Sequence of chain 1.C:
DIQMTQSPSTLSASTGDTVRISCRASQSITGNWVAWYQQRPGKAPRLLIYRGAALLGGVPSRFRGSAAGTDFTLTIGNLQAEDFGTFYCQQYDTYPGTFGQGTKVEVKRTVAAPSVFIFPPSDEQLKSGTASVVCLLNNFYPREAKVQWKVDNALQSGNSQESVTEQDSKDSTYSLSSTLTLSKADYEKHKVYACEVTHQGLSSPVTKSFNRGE

Sequence of chain 1.H:
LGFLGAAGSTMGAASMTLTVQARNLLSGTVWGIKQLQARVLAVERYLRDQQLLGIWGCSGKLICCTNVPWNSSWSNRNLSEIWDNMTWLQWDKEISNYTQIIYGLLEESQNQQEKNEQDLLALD

Sequence of chain 1.A:
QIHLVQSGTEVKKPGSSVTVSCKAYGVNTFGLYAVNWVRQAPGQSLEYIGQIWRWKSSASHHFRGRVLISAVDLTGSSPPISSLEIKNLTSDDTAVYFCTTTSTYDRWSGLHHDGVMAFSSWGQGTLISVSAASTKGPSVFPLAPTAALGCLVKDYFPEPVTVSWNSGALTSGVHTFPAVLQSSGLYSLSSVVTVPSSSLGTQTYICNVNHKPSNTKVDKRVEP

Binding-site contacts:
Ligand atom O7 contacts residue GLY110 of chain 1.A at 3.5 Å (h-bond).
Ligand atom C7 contacts residue ASN126 of chain 1.H at 3.6 Å.
Ligand atom C8 contacts residue TRP108 of chain 1.A at 3.2 Å (hydrophobic).
Ligand atom N2 contacts residue ALA53 of chain 1.C at 4.2 Å.
Ligand atom C6 contacts residue ALA53 of chain 1.C at 3.5 Å (hydrophobic).
Ligand atom C8 contacts residue ALA53 of chain 1.C at 3.6 Å (hydrophobic).
Ligand atom C1 contacts residue ASN126 of chain 1.H at 1.4 Å.
Ligand atom C8 contacts residue ASN32 of chain 1.C at 3.8 Å.
Ligand atom C2 contacts residue ASN126 of chain 1.H at 2.4 Å.
Ligand atom N2 contacts residue ASN126 of chain 1.H at 2.9 Å (h-bond).
Ligand atom C7 contacts residue ARG51 of chain 1.C at 4.2 Å.
Ligand atom O7 contacts residue ALA53 of chain 1.C at 3.7 Å.
Ligand atom C7 contacts residue ALA53 of chain 1.C at 3.6 Å (hydrophobic).
Ligand atom O3 contacts residue ALA54 of chain 1.C at 3.6 Å.
Ligand atom N2 contacts residue ASN32 of chain 1.C at 4.2 Å.
Ligand atom C4 contacts residue ASN126 of chain 1.H at 4.2 Å.
Ligand atom C5 contacts residue ASN126 of chain 1.H at 3.6 Å.
Ligand atom O7 contacts residue TYR50 of chain 1.C at 3.3 Å.
Ligand atom O6 contacts residue ALA54 of chain 1.C at 3.4 Å.
Ligand atom C3 contacts residue ARG51 of chain 1.C at 4.3 Å.
Ligand atom N2 contacts residue ARG51 of chain 1.C at 3.5 Å (salt-bridge).
Ligand atom C6 contacts residue LEU55 of chain 1.C at 4.2 Å (hydrophobic).
Ligand atom C6 contacts residue ALA54 of chain 1.C at 3.7 Å (hydrophobic).
Ligand atom C3 contacts residue ASN126 of chain 1.H at 3.8 Å.
Ligand atom O5 contacts residue ASN126 of chain 1.H at 2.2 Å (h-bond).
Ligand atom C8 contacts residue ARG51 of chain 1.C at 3.9 Å.
Ligand atom O5 contacts residue ALA54 of chain 1.C at 3.2 Å.
Ligand atom O3 contacts residue ALA53 of chain 1.C at 3.5 Å.
Ligand atom C5 contacts residue LEU55 of chain 1.C at 4.1 Å (hydrophobic).
Ligand atom O6 contacts residue ALA53 of chain 1.C at 2.4 Å (h-bond).
Ligand atom O6 contacts residue SER125 of chain 1.H at 3.2 Å (h-bond).
Ligand atom O4 contacts residue ALA54 of chain 1.C at 3.6 Å.
Ligand atom C2 contacts residue TYR50 of chain 1.C at 3.8 Å (hydrophobic).
Ligand atom C5 contacts residue ALA54 of chain 1.C at 4.2 Å (hydrophobic).
Ligand atom C8 contacts residue ALA67 of chain 1.C at 4.2 Å (hydrophobic).
Ligand atom O7 contacts residue ASN126 of chain 1.H at 3.9 Å.
Ligand atom O3 contacts residue TYR50 of chain 1.C at 3.9 Å.
Ligand atom C1 contacts residue ALA54 of chain 1.C at 3.9 Å (hydrophobic).
Ligand atom O4 contacts residue LEU55 of chain 1.C at 4.2 Å.
Ligand atom C2 contacts residue ALA54 of chain 1.C at 4.2 Å (hydrophobic).

A protein and the small-molecule ligand that binds it are described below.
Small molecule (SMILES): CC(=O)N[C@H]1[C@H](O[C@H]2[C@H](O)[C@@H](NC(C)=O)CO[C@@H]2CO)O[C@H](CO)[C@@H](O[C@@H]2O[C@H](CO)[C@@H](O)[C@H](O[C@H]3O[C@H](CO)[C@@H](O)[C@H](O)[C@@H]3O)[C@@H]2O)[C@@H]1O